Binding-site contacts:
Ligand atom C30 contacts residue PHE283 of chain 1.A at 3.3 Å (hydrophobic).
Ligand atom CL20 contacts residue PHE328 of chain 1.A at 3.6 Å.
Ligand atom C28 contacts residue TYR323 of chain 1.A at 3.7 Å (hydrophobic).
Ligand atom CL20 contacts residue ILE325 of chain 1.A at 3.5 Å.
Ligand atom C16 contacts residue ARG216 of chain 1.A at 3.4 Å.
Ligand atom O8 contacts residue PHE219 of chain 1.A at 3.3 Å.
Ligand atom N3 contacts residue PHE219 of chain 1.A at 3.6 Å.
Ligand atom N25 contacts residue ARG216 of chain 1.A at 3.2 Å (salt-bridge).
Ligand atom N13 contacts residue PHE324 of chain 1.A at 3.7 Å.
Ligand atom C7 contacts residue PHE219 of chain 1.A at 3.8 Å (hydrophobic).
Ligand atom C15 contacts residue ARG216 of chain 1.A at 3.4 Å.
Ligand atom N11 contacts residue PHE324 of chain 1.A at 3.7 Å.
Ligand atom N6 contacts residue PHE219 of chain 1.A at 3.8 Å.
Ligand atom C19 contacts residue ASN322 of chain 1.A at 3.2 Å.
Ligand atom N25 contacts residue TYR276 of chain 1.A at 3.8 Å.
Ligand atom CL20 contacts residue ASN322 of chain 1.A at 3.5 Å.
Ligand atom N24 contacts residue ARG216 of chain 1.A at 3.6 Å.
Ligand atom N5 contacts residue SER218 of chain 1.A at 3.7 Å.
Ligand atom C18 contacts residue PHE328 of chain 1.A at 3.5 Å (hydrophobic).
Ligand atom CL20 contacts residue ALA87 of chain 1.A at 3.5 Å.
Ligand atom N13 contacts residue ASN322 of chain 1.A at 3.0 Å (h-bond).
Ligand atom C21 contacts residue TYR276 of chain 1.A at 3.8 Å (hydrophobic).
Ligand atom C12 contacts residue PHE324 of chain 1.A at 3.8 Å (hydrophobic).
Ligand atom C2 contacts residue ASN322 of chain 1.A at 3.3 Å.
Ligand atom C26 contacts residue ARG216 of chain 1.A at 3.8 Å.
Ligand atom N5 contacts residue PHE219 of chain 1.A at 3.1 Å (h-bond).
Ligand atom C4 contacts residue LEU217 of chain 1.A at 3.8 Å (hydrophobic).
Ligand atom C4 contacts residue PHE219 of chain 1.A at 3.8 Å (hydrophobic).
Ligand atom N3 contacts residue LEU217 of chain 1.A at 2.8 Å (h-bond).
Ligand atom C1 contacts residue ASN322 of chain 1.A at 3.2 Å.
Ligand atom C22 contacts residue ARG216 of chain 1.A at 3.5 Å.
Ligand atom C26 contacts residue TYR276 of chain 1.A at 3.6 Å (hydrophobic).
Ligand atom C29 contacts residue PHE283 of chain 1.A at 3.3 Å (hydrophobic).
Ligand atom C29 contacts residue TYR323 of chain 1.A at 3.5 Å (hydrophobic).
Ligand atom C2 contacts residue LEU217 of chain 1.A at 3.5 Å (hydrophobic).
Ligand atom C21 contacts residue ARG216 of chain 1.A at 3.5 Å.
Ligand atom C23 contacts residue TYR276 of chain 1.A at 3.5 Å (hydrophobic).
Ligand atom O8 contacts residue SER220 of chain 1.A at 3.2 Å (h-bond).
Ligand atom N24 contacts residue TYR276 of chain 1.A at 3.6 Å.
Ligand atom C22 contacts residue TYR276 of chain 1.A at 3.3 Å (hydrophobic).

Sequence of chain 1.A:
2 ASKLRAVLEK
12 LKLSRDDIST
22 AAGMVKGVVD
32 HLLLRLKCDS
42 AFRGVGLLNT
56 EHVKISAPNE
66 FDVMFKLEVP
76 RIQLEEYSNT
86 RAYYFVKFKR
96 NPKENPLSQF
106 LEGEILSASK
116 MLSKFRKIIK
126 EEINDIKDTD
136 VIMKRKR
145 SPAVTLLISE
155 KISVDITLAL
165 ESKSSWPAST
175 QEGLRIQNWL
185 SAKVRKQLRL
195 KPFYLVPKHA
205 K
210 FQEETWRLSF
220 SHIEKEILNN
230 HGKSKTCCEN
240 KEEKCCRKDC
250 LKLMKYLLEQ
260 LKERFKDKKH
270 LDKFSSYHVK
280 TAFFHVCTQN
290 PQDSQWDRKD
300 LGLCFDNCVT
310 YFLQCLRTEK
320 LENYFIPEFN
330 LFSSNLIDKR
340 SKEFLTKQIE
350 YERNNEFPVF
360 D

A protein and the small-molecule ligand that binds it are described below.
Small molecule (SMILES): Cn1ccc(-c2ccc(Cl)c(CNc3nc4[nH]c(Cc5ccccc5)cc(=O)n4n3)c2)n1